A protein and the small-molecule ligand that binds it are described below.
Small molecule (SMILES): C[C@]12CC[C@@H]3c4ccc(O)cc4CC[C@H]3[C@@H]1CC[C@@H]2O

Sequence of chain 1.B:
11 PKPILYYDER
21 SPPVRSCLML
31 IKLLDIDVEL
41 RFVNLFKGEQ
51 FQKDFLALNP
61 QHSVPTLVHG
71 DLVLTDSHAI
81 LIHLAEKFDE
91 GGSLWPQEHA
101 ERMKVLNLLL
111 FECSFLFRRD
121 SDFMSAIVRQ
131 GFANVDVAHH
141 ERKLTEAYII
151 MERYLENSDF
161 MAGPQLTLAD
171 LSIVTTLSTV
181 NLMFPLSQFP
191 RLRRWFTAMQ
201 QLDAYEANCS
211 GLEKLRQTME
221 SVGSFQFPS

Binding-site contacts:
Ligand atom O3 contacts residue PRO22 of chain 1.B at 3.2 Å.
Ligand atom O3 contacts residue MET124 of chain 1.B at 4.0 Å.
Ligand atom C4 contacts residue PRO22 of chain 1.B at 3.6 Å (hydrophobic).
Ligand atom C8 contacts residue PHE46 of chain 1.B at 4.2 Å (hydrophobic).
Ligand atom C2 contacts residue GSH1 of chain 1.E at 4.2 Å.
Ligand atom O3 contacts residue ASP120 of chain 1.B at 2.5 Å (salt-bridge).
Ligand atom C10 contacts residue GSH1 of chain 1.E at 3.7 Å.
Ligand atom C1 contacts residue SER121 of chain 1.B at 3.8 Å.
Ligand atom C3 contacts residue PRO22 of chain 1.B at 3.6 Å (hydrophobic).
Ligand atom C11 contacts residue SER121 of chain 1.B at 4.4 Å.
Ligand atom C14 contacts residue GSH1 of chain 1.E at 4.4 Å.
Ligand atom C6 contacts residue PHE46 of chain 1.B at 4.0 Å (hydrophobic).
Ligand atom C3 contacts residue MET124 of chain 1.B at 3.9 Å (hydrophobic).
Ligand atom O3 contacts residue LEU215 of chain 1.B at 4.0 Å.
Ligand atom C15 contacts residue LEU45 of chain 1.B at 4.0 Å (hydrophobic).
Ligand atom C1 contacts residue GSH1 of chain 1.E at 3.9 Å.
Ligand atom C7 contacts residue LEU45 of chain 1.B at 3.9 Å (hydrophobic).
Ligand atom C18 contacts residue VAL128 of chain 1.B at 3.7 Å (hydrophobic).
Ligand atom C16 contacts residue GLN50 of chain 1.B at 4.3 Å.
Ligand atom C1 contacts residue PHE117 of chain 1.B at 4.3 Å (hydrophobic).
Ligand atom O3 contacts residue THR179 of chain 1.B at 3.2 Å.
Ligand atom C15 contacts residue PHE46 of chain 1.B at 3.9 Å (hydrophobic).
Ligand atom C2 contacts residue PHE117 of chain 1.B at 4.0 Å (hydrophobic).
Ligand atom C4 contacts residue GSH1 of chain 1.E at 4.1 Å.
Ligand atom C4 contacts residue LEU215 of chain 1.B at 3.9 Å (hydrophobic).
Ligand atom C1 contacts residue MET124 of chain 1.B at 3.9 Å (hydrophobic).
Ligand atom C3 contacts residue ASP120 of chain 1.B at 3.3 Å.
Ligand atom C9 contacts residue GSH1 of chain 1.E at 4.2 Å.
Ligand atom C2 contacts residue ASP120 of chain 1.B at 3.2 Å.
Ligand atom C6 contacts residue LEU215 of chain 1.B at 3.9 Å (hydrophobic).
Ligand atom C16 contacts residue LEU45 of chain 1.B at 3.8 Å (hydrophobic).
Ligand atom C10 contacts residue MET124 of chain 1.B at 4.3 Å (hydrophobic).
Ligand atom C7 contacts residue GSH1 of chain 1.E at 4.3 Å.
Ligand atom C2 contacts residue MET124 of chain 1.B at 3.8 Å (hydrophobic).
Ligand atom C2 contacts residue SER121 of chain 1.B at 3.8 Å.
Ligand atom C3 contacts residue GSH1 of chain 1.E at 4.3 Å.
Ligand atom C7 contacts residue PHE46 of chain 1.B at 3.7 Å (hydrophobic).
Ligand atom C5 contacts residue LEU215 of chain 1.B at 4.3 Å (hydrophobic).
Ligand atom C4 contacts residue ARG20 of chain 1.B at 4.1 Å.
Ligand atom C5 contacts residue GSH1 of chain 1.E at 3.8 Å.